A small-molecule ligand and the protein it binds are described below.
Small molecule (SMILES): O=C(O)[C@@H](O)c1cccc(Oc2ccccc2)c1

Sequence of chain 2.C:
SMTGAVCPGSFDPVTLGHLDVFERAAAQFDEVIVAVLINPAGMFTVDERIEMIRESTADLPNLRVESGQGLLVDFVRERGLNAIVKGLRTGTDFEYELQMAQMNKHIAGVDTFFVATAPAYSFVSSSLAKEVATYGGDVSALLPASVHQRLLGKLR

Binding-site contacts:
Ligand atom C13 contacts residue ALA35 of chain 2.C at 3.9 Å (hydrophobic).
Ligand atom C09 contacts residue PRO8 of chain 2.C at 3.6 Å (hydrophobic).
Ligand atom C10 contacts residue PRO8 of chain 2.C at 3.9 Å (hydrophobic).
Ligand atom C17 contacts residue LEU37 of chain 2.C at 3.6 Å (hydrophobic).
Ligand atom C14 contacts residue GLY70 of chain 2.C at 3.9 Å.
Ligand atom C18 contacts residue SER10 of chain 2.C at 4.1 Å.
Ligand atom C14 contacts residue LEU74 of chain 2.C at 4.0 Å (hydrophobic).
Ligand atom C16 contacts residue LEU74 of chain 2.C at 3.8 Å (hydrophobic).
Ligand atom C08 contacts residue LYS88 of chain 2.C at 3.9 Å.
Ligand atom O01 contacts residue SER10 of chain 2.C at 3.0 Å (h-bond).
Ligand atom C15 contacts residue GLN71 of chain 2.C at 4.0 Å.
Ligand atom C18 contacts residue GLY9 of chain 2.C at 3.6 Å.
Ligand atom O11 contacts residue LEU37 of chain 2.C at 3.3 Å.
Ligand atom O11 contacts residue ALA35 of chain 2.C at 4.1 Å.
Ligand atom C16 contacts residue LEU37 of chain 2.C at 4.0 Å (hydrophobic).
Ligand atom C15 contacts residue GLY70 of chain 2.C at 4.0 Å.
Ligand atom C14 contacts residue ALA35 of chain 2.C at 4.1 Å (hydrophobic).
Ligand atom C16 contacts residue GLY72 of chain 2.C at 3.1 Å.
Ligand atom C08 contacts residue PRO8 of chain 2.C at 4.3 Å (hydrophobic).
Ligand atom C12 contacts residue LEU37 of chain 2.C at 3.6 Å (hydrophobic).
Ligand atom C10 contacts residue GLY9 of chain 2.C at 3.7 Å.
Ligand atom C13 contacts residue LEU37 of chain 2.C at 4.0 Å (hydrophobic).
Ligand atom O01 contacts residue GLY9 of chain 2.C at 3.6 Å.
Ligand atom C07 contacts residue LYS88 of chain 2.C at 4.0 Å.
Ligand atom O11 contacts residue GLY9 of chain 2.C at 3.5 Å (h-bond).
Ligand atom O03 contacts residue GLY9 of chain 2.C at 4.1 Å.
Ligand atom C15 contacts residue LEU74 of chain 2.C at 3.9 Å (hydrophobic).
Ligand atom O05 contacts residue LEU37 of chain 2.C at 3.9 Å.
Ligand atom C17 contacts residue GLY72 of chain 2.C at 4.2 Å.
Ligand atom C09 contacts residue LEU74 of chain 2.C at 4.1 Å (hydrophobic).
Ligand atom O05 contacts residue SER10 of chain 2.C at 4.2 Å.
Ligand atom C13 contacts residue LEU74 of chain 2.C at 4.2 Å (hydrophobic).
Ligand atom C02 contacts residue SER10 of chain 2.C at 3.9 Å.
Ligand atom C10 contacts residue LEU37 of chain 2.C at 4.2 Å (hydrophobic).
Ligand atom C18 contacts residue LEU37 of chain 2.C at 3.9 Å (hydrophobic).
Ligand atom C15 contacts residue GLY72 of chain 2.C at 3.7 Å.
Ligand atom C14 contacts residue GLN71 of chain 2.C at 4.2 Å.
Ligand atom C02 contacts residue GLY9 of chain 2.C at 3.9 Å.
Ligand atom O11 contacts residue PRO8 of chain 2.C at 4.0 Å.
Ligand atom C06 contacts residue GLY9 of chain 2.C at 4.2 Å.